Sequence of chain 1.H:
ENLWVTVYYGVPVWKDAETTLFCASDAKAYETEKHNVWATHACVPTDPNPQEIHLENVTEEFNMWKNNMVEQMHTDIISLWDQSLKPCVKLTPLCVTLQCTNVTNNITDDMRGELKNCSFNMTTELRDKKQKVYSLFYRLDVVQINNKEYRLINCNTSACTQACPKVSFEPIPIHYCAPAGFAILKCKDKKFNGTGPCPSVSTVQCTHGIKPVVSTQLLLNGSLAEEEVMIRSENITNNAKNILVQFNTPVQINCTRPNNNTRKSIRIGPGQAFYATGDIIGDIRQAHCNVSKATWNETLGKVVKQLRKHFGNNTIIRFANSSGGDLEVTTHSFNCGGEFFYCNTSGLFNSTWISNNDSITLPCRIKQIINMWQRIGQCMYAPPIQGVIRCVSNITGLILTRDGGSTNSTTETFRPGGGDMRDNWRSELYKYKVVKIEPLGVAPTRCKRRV

Binding-site contacts:
Ligand atom N2 contacts residue LYS133 of chain 1.H at 3.4 Å (salt-bridge).
Ligand atom O7 contacts residue GLN100 of chain 1.H at 4.0 Å.
Ligand atom C8 contacts residue ASN122 of chain 1.H at 4.3 Å.
Ligand atom C4 contacts residue ASN122 of chain 1.H at 4.2 Å.
Ligand atom C3 contacts residue ASN122 of chain 1.H at 3.8 Å.
Ligand atom C5 contacts residue ASN122 of chain 1.H at 3.7 Å.
Ligand atom O3 contacts residue LYS133 of chain 1.H at 4.1 Å.
Ligand atom C2 contacts residue LYS133 of chain 1.H at 4.2 Å.
Ligand atom O7 contacts residue ASN122 of chain 1.H at 4.5 Å.
Ligand atom C8 contacts residue LYS133 of chain 1.H at 3.7 Å.
Ligand atom C7 contacts residue ASN122 of chain 1.H at 3.9 Å.
Ligand atom C8 contacts residue SER120 of chain 1.H at 3.5 Å.
Ligand atom C1 contacts residue ASN122 of chain 1.H at 1.4 Å.
Ligand atom C8 contacts residue GLN100 of chain 1.H at 3.5 Å.
Ligand atom C2 contacts residue ASN122 of chain 1.H at 2.5 Å.
Ligand atom C3 contacts residue LYS133 of chain 1.H at 4.0 Å.
Ligand atom C7 contacts residue LYS133 of chain 1.H at 3.8 Å.
Ligand atom O5 contacts residue ASN122 of chain 1.H at 2.4 Å (h-bond).
Ligand atom N2 contacts residue ASN122 of chain 1.H at 2.9 Å (h-bond).
Ligand atom C7 contacts residue GLN100 of chain 1.H at 4.2 Å.
Ligand atom C8 contacts residue PHE121 of chain 1.H at 3.9 Å (hydrophobic).

A protein and the small-molecule ligand that binds it are described below.
Small molecule (SMILES): CC(=O)N[C@@H]1[C@@H](O)[C@H](O)[C@@H](CO)O[C@H]1O